Sequence of chain 1.I:
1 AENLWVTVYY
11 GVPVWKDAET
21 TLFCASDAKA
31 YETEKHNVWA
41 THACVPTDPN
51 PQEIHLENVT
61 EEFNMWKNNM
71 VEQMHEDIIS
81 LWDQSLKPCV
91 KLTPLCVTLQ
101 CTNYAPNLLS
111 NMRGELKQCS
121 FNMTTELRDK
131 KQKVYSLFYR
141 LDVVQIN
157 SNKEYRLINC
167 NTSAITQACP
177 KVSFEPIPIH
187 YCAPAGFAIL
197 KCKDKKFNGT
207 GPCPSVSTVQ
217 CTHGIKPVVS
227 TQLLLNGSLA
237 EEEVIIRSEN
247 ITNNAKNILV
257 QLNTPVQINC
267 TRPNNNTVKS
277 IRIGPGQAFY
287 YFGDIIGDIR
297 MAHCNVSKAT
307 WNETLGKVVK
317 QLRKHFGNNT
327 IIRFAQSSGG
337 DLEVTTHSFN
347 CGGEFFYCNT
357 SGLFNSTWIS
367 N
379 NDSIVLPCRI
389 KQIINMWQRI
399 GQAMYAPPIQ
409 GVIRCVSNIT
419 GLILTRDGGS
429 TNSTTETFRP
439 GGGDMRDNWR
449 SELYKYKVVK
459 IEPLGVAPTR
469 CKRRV

The protein below binds the small molecule below.
Small molecule (SMILES): CC(=O)N[C@H]1[C@H](O[C@H]2[C@H](O)[C@@H](NC(C)=O)CO[C@@H]2CO)O[C@H](CO)[C@@H](O[C@@H]2O[C@H](CO)[C@@H](O)[C@H](O)[C@@H]2O)[C@@H]1O

Binding-site contacts:
Ligand atom C1 contacts residue ASN301 of chain 1.I at 1.4 Å.
Ligand atom C2 contacts residue ASN301 of chain 1.I at 2.4 Å.
Ligand atom C8 contacts residue ASN265 of chain 1.I at 4.3 Å.
Ligand atom C5 contacts residue ASN301 of chain 1.I at 3.7 Å.
Ligand atom C8 contacts residue ARG412 of chain 1.I at 4.0 Å.
Ligand atom C1 contacts residue HIS299 of chain 1.I at 4.0 Å.
Ligand atom O5 contacts residue ASN301 of chain 1.I at 2.4 Å (h-bond).
Ligand atom C8 contacts residue THR267 of chain 1.I at 3.7 Å.
Ligand atom C3 contacts residue ASN301 of chain 1.I at 3.8 Å.
Ligand atom O7 contacts residue ASN301 of chain 1.I at 3.7 Å.
Ligand atom C4 contacts residue ASN301 of chain 1.I at 4.3 Å.
Ligand atom C8 contacts residue ASN301 of chain 1.I at 4.4 Å.
Ligand atom O7 contacts residue HIS299 of chain 1.I at 3.2 Å.
Ligand atom O7 contacts residue THR267 of chain 1.I at 3.8 Å.
Ligand atom N2 contacts residue ASN301 of chain 1.I at 2.8 Å (h-bond).
Ligand atom C7 contacts residue ASN301 of chain 1.I at 3.4 Å.
Ligand atom C7 contacts residue HIS299 of chain 1.I at 4.3 Å.